Binding-site contacts:
Ligand atom O10 contacts residue ASP265 of chain 1.A at 2.1 Å (salt-bridge).
Ligand atom O15 contacts residue GLY14 of chain 1.A at 3.3 Å.
Ligand atom O14 contacts residue GLY14 of chain 1.A at 3.5 Å (h-bond).
Ligand atom S13 contacts residue SER15 of chain 1.A at 4.5 Å.
Ligand atom C03 contacts residue ASP265 of chain 1.A at 4.2 Å.
Ligand atom C11 contacts residue ASP265 of chain 1.A at 2.8 Å.
Ligand atom O15 contacts residue TRP16 of chain 1.A at 3.4 Å.
Ligand atom N05 contacts residue TRP16 of chain 1.A at 4.1 Å.
Ligand atom O14 contacts residue ALA17 of chain 1.A at 3.2 Å (h-bond).
Ligand atom O14 contacts residue SER15 of chain 1.A at 4.2 Å.
Ligand atom S13 contacts residue ALA17 of chain 1.A at 4.4 Å.
Ligand atom O02 contacts residue ASP265 of chain 1.A at 4.3 Å.
Ligand atom C08 contacts residue ASP265 of chain 1.A at 4.1 Å.
Ligand atom C12 contacts residue TRP16 of chain 1.A at 4.5 Å (hydrophobic).
Ligand atom C09 contacts residue ASP265 of chain 1.A at 3.1 Å.
Ligand atom S13 contacts residue GLY14 of chain 1.A at 3.6 Å.
Ligand atom C12 contacts residue ALA264 of chain 1.A at 4.4 Å (hydrophobic).
Ligand atom C12 contacts residue ASP265 of chain 1.A at 2.9 Å.
Ligand atom S13 contacts residue TRP16 of chain 1.A at 3.9 Å.
Ligand atom O14 contacts residue TRP16 of chain 1.A at 3.3 Å (h-bond).
Ligand atom C06 contacts residue TRP16 of chain 1.A at 4.2 Å (hydrophobic).
Ligand atom C06 contacts residue ASP265 of chain 1.A at 4.4 Å.
Ligand atom C16 contacts residue GLY14 of chain 1.A at 3.4 Å.
Ligand atom O15 contacts residue SER15 of chain 1.A at 3.7 Å.

Sequence of chain 1.A:
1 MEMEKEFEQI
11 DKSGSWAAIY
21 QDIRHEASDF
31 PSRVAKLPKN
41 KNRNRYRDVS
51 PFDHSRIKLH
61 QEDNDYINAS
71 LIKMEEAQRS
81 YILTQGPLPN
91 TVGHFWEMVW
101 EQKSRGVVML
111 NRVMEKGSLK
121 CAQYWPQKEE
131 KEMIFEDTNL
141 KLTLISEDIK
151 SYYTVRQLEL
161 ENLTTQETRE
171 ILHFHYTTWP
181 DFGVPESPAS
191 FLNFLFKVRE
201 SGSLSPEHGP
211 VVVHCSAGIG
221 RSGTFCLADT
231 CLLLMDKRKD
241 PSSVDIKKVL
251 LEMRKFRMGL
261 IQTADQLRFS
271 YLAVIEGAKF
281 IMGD

The small molecule below binds the protein below.
Small molecule (SMILES): CO[C@H]1CN(S(C)(=O)=O)[C@@H]2CC[C@@H](O)[C@H]1C2